Sequence of chain 1.E:
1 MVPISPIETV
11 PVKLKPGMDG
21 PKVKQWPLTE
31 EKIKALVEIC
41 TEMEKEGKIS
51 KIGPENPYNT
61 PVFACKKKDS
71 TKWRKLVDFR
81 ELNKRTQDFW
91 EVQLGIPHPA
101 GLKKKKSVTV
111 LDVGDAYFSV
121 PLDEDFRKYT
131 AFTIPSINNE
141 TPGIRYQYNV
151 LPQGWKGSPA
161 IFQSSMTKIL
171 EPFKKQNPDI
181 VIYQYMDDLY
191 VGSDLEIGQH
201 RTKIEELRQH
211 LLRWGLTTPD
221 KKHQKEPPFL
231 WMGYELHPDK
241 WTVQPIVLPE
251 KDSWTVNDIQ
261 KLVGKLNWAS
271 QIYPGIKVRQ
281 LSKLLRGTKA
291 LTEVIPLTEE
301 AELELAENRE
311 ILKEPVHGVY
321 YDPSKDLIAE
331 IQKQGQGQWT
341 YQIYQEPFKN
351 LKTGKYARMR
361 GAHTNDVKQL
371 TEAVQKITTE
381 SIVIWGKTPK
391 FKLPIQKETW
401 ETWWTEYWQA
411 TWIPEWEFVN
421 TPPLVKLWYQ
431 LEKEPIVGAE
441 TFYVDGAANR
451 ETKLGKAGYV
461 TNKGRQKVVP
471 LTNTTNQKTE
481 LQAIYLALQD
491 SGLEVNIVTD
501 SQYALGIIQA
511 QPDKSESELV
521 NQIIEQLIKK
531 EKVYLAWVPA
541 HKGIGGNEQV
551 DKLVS

Binding-site contacts:
Ligand atom O6' contacts residue MG1 of chain 1.R at 3.7 Å.
Ligand atom O1C contacts residue LYS67 of chain 1.E at 2.8 Å (salt-bridge).
Ligand atom O2C contacts residue VAL113 of chain 1.E at 3.1 Å (h-bond).
Ligand atom PC contacts residue LYS222 of chain 1.E at 3.5 Å.
Ligand atom O2B contacts residue VAL113 of chain 1.E at 3.2 Å (h-bond).
Ligand atom O3C contacts residue GLY114 of chain 1.E at 3.5 Å.
Ligand atom PC contacts residue ASP115 of chain 1.E at 3.8 Å.
Ligand atom O2C contacts residue GLY114 of chain 1.E at 3.5 Å.
Ligand atom PA contacts residue ARG74 of chain 1.E at 3.5 Å.
Ligand atom O5' contacts residue ARG74 of chain 1.E at 3.6 Å.
Ligand atom C2' contacts residue TYR117 of chain 1.E at 3.6 Å (hydrophobic).
Ligand atom C5' contacts residue ASP187 of chain 1.E at 3.4 Å.
Ligand atom O7' contacts residue ASP115 of chain 1.E at 3.6 Å.
Ligand atom O2B contacts residue MG1 of chain 1.R at 2.3 Å.
Ligand atom PB contacts residue MG1 of chain 1.R at 3.4 Å.
Ligand atom O2C contacts residue MG1 of chain 1.R at 2.2 Å.
Ligand atom O1B contacts residue ARG74 of chain 1.E at 3.4 Å (salt-bridge).
Ligand atom PC contacts residue LYS67 of chain 1.E at 3.6 Å.
Ligand atom C2' contacts residue ARG74 of chain 1.E at 3.7 Å.
Ligand atom PA contacts residue MG1 of chain 1.R at 3.5 Å.
Ligand atom O2B contacts residue ASP187 of chain 1.E at 3.4 Å (salt-bridge).
Ligand atom O1B contacts residue GLN153 of chain 1.E at 3.6 Å (h-bond).
Ligand atom O2B contacts residue ALA116 of chain 1.E at 3.4 Å (h-bond).
Ligand atom O3C contacts residue ASP115 of chain 1.E at 3.3 Å (salt-bridge).
Ligand atom O7' contacts residue LYS67 of chain 1.E at 3.5 Å (salt-bridge).
Ligand atom C2' contacts residue GLN153 of chain 1.E at 3.7 Å.
Ligand atom O2C contacts residue ASP112 of chain 1.E at 3.5 Å (salt-bridge).
Ligand atom O1A contacts residue MG1 of chain 1.R at 2.2 Å.
Ligand atom O1C contacts residue LYS222 of chain 1.E at 2.6 Å (salt-bridge).
Ligand atom C6 contacts residue ARG74 of chain 1.E at 3.6 Å.
Ligand atom O2A contacts residue ARG74 of chain 1.E at 3.0 Å (salt-bridge).
Ligand atom O2C contacts residue LYS222 of chain 1.E at 3.3 Å (salt-bridge).
Ligand atom PC contacts residue MG1 of chain 1.R at 3.5 Å.
Ligand atom O6' contacts residue ARG74 of chain 1.E at 3.2 Å (salt-bridge).
Ligand atom C1' contacts residue TYR117 of chain 1.E at 3.5 Å (hydrophobic).
Ligand atom O1A contacts residue ASP112 of chain 1.E at 3.2 Å (salt-bridge).
Ligand atom C3' contacts residue ALA116 of chain 1.E at 3.7 Å (hydrophobic).
Ligand atom C5A contacts residue ARG74 of chain 1.E at 3.6 Å.
Ligand atom O1A contacts residue ASP187 of chain 1.E at 2.5 Å (salt-bridge).
Ligand atom C4' contacts residue ALA116 of chain 1.E at 3.8 Å (hydrophobic).

This protein binds this small molecule.
Small molecule (SMILES): Cc1cn([C@H]2C=C[C@@H](CO[P](=O)(O)O[P](=O)(O)OP(=O)(O)O)O2)c(=O)[nH]c1=O